Sequence of chain 1.A:
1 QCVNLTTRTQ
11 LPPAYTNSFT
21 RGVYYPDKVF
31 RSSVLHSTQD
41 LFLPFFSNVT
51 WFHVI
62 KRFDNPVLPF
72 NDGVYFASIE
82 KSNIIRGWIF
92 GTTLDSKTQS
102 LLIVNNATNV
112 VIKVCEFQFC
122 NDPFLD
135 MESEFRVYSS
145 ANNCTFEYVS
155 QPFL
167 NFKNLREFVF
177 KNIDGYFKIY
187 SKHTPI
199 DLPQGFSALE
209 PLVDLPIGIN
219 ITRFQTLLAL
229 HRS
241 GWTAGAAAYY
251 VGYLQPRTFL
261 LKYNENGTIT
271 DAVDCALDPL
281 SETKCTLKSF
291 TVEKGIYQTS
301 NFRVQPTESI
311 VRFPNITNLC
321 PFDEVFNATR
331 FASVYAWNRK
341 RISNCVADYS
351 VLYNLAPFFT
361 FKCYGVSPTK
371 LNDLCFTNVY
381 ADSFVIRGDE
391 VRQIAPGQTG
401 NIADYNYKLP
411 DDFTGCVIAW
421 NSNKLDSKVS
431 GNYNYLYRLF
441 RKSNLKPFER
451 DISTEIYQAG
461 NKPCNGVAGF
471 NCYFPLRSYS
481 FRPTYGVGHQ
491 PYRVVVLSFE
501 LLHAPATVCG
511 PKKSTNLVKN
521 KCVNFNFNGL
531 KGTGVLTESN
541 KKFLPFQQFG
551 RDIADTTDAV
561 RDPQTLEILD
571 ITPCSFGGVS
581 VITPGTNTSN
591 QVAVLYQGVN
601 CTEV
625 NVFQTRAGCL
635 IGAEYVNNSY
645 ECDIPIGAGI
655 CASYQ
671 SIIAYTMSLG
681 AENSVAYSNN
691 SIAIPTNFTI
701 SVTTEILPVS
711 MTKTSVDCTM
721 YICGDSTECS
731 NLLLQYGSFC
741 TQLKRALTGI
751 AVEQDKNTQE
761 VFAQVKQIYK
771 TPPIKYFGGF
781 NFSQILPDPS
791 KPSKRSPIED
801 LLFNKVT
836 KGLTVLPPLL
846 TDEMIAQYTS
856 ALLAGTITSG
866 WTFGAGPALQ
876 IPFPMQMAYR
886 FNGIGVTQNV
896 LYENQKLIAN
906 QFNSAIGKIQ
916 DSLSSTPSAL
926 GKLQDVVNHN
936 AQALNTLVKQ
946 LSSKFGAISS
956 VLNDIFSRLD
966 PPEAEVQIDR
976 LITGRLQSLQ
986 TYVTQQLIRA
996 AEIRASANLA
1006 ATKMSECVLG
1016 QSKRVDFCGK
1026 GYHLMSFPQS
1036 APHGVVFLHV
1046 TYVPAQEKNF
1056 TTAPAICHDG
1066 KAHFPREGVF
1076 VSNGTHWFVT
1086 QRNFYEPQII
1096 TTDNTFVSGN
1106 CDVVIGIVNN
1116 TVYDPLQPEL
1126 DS

A protein and the small-molecule ligand that binds it are described below.
Small molecule (SMILES): CC(=O)N[C@@H]1[C@@H](O)[C@H](O)[C@@H](CO)O[C@H]1O

Binding-site contacts:
Ligand atom C2 contacts residue ASN218 of chain 1.A at 2.5 Å.
Ligand atom N2 contacts residue ASN218 of chain 1.A at 2.9 Å (h-bond).
Ligand atom C7 contacts residue ASN218 of chain 1.A at 3.8 Å.
Ligand atom C8 contacts residue GLY216 of chain 1.A at 4.4 Å.
Ligand atom O5 contacts residue ASN218 of chain 1.A at 2.4 Å (h-bond).
Ligand atom C1 contacts residue ASN218 of chain 1.A at 1.4 Å.
Ligand atom C3 contacts residue ASN218 of chain 1.A at 3.8 Å.
Ligand atom C5 contacts residue ASN218 of chain 1.A at 3.7 Å.
Ligand atom C4 contacts residue ASN218 of chain 1.A at 4.2 Å.
Ligand atom O7 contacts residue ASN218 of chain 1.A at 4.2 Å.